A protein and the small-molecule ligand that binds it are described below.
Small molecule (SMILES): CC(C)C(N)=O

Sequence of chain 1.B:
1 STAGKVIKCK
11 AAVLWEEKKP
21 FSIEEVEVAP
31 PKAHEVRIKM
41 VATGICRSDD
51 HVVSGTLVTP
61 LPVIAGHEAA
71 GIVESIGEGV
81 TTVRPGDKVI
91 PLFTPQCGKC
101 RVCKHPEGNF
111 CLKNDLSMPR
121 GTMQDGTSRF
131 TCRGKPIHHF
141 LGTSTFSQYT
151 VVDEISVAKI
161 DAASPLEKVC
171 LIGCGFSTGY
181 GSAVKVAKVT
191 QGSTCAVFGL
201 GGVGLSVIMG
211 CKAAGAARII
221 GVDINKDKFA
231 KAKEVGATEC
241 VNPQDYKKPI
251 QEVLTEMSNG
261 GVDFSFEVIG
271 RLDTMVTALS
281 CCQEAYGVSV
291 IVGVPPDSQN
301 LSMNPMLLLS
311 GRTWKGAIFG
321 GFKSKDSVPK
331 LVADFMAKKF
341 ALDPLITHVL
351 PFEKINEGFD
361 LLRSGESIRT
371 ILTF

Binding-site contacts:
Ligand atom O2 contacts residue NAD1 of chain 1.I at 3.1 Å.
Ligand atom O2 contacts residue CYS46 of chain 1.B at 3.4 Å (h-bond).
Ligand atom C contacts residue NAD1 of chain 1.I at 3.4 Å.
Ligand atom CB2 contacts residue VAL294 of chain 1.B at 4.4 Å (hydrophobic).
Ligand atom C contacts residue HIS67 of chain 1.B at 3.5 Å.
Ligand atom C contacts residue SER48 of chain 1.B at 3.4 Å.
Ligand atom NA contacts residue PHE93 of chain 1.B at 3.0 Å.
Ligand atom NA contacts residue CYS174 of chain 1.B at 3.4 Å (h-bond).
Ligand atom CB2 contacts residue ILE318 of chain 1.B at 4.3 Å (hydrophobic).
Ligand atom C contacts residue PHE93 of chain 1.B at 4.1 Å (hydrophobic).
Ligand atom CA contacts residue PHE93 of chain 1.B at 4.3 Å (hydrophobic).
Ligand atom CA contacts residue NAD1 of chain 1.I at 4.0 Å.
Ligand atom NA contacts residue HIS67 of chain 1.B at 3.4 Å.
Ligand atom NA contacts residue ZN1 of chain 1.G at 3.2 Å.
Ligand atom CB2 contacts residue NAD1 of chain 1.I at 3.5 Å.
Ligand atom O2 contacts residue ZN1 of chain 1.G at 2.1 Å.
Ligand atom O2 contacts residue SER48 of chain 1.B at 2.6 Å (h-bond).
Ligand atom CB1 contacts residue LEU57 of chain 1.B at 3.9 Å (hydrophobic).
Ligand atom CB2 contacts residue PHE93 of chain 1.B at 3.9 Å (hydrophobic).
Ligand atom C contacts residue CYS174 of chain 1.B at 3.7 Å (hydrophobic).
Ligand atom NA contacts residue NAD1 of chain 1.I at 3.9 Å.
Ligand atom O2 contacts residue CYS174 of chain 1.B at 3.4 Å (h-bond).
Ligand atom CB1 contacts residue LEU116 of chain 1.B at 4.0 Å (hydrophobic).
Ligand atom NA contacts residue LEU141 of chain 1.B at 4.5 Å.
Ligand atom CA contacts residue SER48 of chain 1.B at 3.6 Å.
Ligand atom CA contacts residue ZN1 of chain 1.G at 4.4 Å.
Ligand atom C contacts residue ZN1 of chain 1.G at 3.0 Å.
Ligand atom CB1 contacts residue VAL294 of chain 1.B at 4.4 Å (hydrophobic).
Ligand atom CB1 contacts residue SER48 of chain 1.B at 3.6 Å.
Ligand atom CB1 contacts residue LEU141 of chain 1.B at 4.0 Å (hydrophobic).
Ligand atom CB2 contacts residue LEU116 of chain 1.B at 4.1 Å (hydrophobic).
Ligand atom CA contacts residue VAL294 of chain 1.B at 4.4 Å (hydrophobic).
Ligand atom O2 contacts residue HIS67 of chain 1.B at 3.1 Å (h-bond).